Sequence of chain 19.C:
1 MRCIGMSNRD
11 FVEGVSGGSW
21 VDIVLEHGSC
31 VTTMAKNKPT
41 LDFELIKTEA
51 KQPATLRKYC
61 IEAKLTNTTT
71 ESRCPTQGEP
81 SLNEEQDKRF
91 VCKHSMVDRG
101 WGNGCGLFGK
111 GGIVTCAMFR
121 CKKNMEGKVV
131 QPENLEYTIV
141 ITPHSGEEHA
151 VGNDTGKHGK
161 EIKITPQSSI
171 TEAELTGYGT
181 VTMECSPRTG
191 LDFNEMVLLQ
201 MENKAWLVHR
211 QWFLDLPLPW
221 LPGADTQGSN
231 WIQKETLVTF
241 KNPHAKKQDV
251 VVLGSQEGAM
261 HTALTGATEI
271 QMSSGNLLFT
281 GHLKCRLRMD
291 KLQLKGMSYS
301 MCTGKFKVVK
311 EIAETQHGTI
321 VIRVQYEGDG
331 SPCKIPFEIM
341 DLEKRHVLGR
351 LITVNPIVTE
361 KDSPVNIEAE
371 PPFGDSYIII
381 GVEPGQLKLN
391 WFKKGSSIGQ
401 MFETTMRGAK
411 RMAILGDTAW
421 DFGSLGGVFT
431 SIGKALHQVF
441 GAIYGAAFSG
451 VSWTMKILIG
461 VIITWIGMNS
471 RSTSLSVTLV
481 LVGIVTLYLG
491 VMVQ

Binding-site contacts:
Ligand atom C5 contacts residue ASN153 of chain 19.A at 3.7 Å.
Ligand atom C6 contacts residue LYS157 of chain 19.A at 3.8 Å.
Ligand atom C5 contacts residue LYS157 of chain 19.A at 4.1 Å.
Ligand atom C7 contacts residue HIS149 of chain 19.A at 4.2 Å.
Ligand atom C1 contacts residue HIS158 of chain 19.A at 4.0 Å.
Ligand atom C7 contacts residue ASN153 of chain 19.A at 3.7 Å.
Ligand atom C8 contacts residue TRP101 of chain 19.C at 3.6 Å (hydrophobic).
Ligand atom C3 contacts residue ASN153 of chain 19.A at 3.8 Å.
Ligand atom O5 contacts residue HIS158 of chain 19.A at 3.1 Å.
Ligand atom C6 contacts residue HIS158 of chain 19.A at 3.8 Å.
Ligand atom O7 contacts residue ASN153 of chain 19.A at 4.0 Å.
Ligand atom O5 contacts residue HIS149 of chain 19.A at 4.1 Å.
Ligand atom O7 contacts residue HIS149 of chain 19.A at 3.3 Å.
Ligand atom C5 contacts residue HIS158 of chain 19.A at 4.1 Å.
Ligand atom C8 contacts residue GLY102 of chain 19.C at 3.3 Å.
Ligand atom C4 contacts residue ASN153 of chain 19.A at 4.2 Å.
Ligand atom C2 contacts residue ASN153 of chain 19.A at 2.5 Å.
Ligand atom O5 contacts residue ASN153 of chain 19.A at 2.4 Å (h-bond).
Ligand atom O3 contacts residue HIS149 of chain 19.A at 4.4 Å.
Ligand atom O5 contacts residue THR155 of chain 19.A at 4.3 Å.
Ligand atom C1 contacts residue ASN153 of chain 19.A at 1.4 Å.
Ligand atom O6 contacts residue LYS157 of chain 19.A at 3.8 Å.
Ligand atom N2 contacts residue ASN153 of chain 19.A at 2.9 Å (h-bond).
Ligand atom C2 contacts residue HIS149 of chain 19.A at 3.6 Å.
Ligand atom C1 contacts residue HIS149 of chain 19.A at 4.0 Å.
Ligand atom C8 contacts residue ASN103 of chain 19.C at 4.5 Å.
Ligand atom C1 contacts residue THR155 of chain 19.A at 3.9 Å.
Ligand atom N2 contacts residue HIS149 of chain 19.A at 4.3 Å.

A protein and the small-molecule ligand that binds it are described below.
Small molecule (SMILES): CC(=O)N[C@@H]1[C@@H](O)[C@H](O)[C@@H](CO)O[C@H]1O

Sequence of chain 19.A:
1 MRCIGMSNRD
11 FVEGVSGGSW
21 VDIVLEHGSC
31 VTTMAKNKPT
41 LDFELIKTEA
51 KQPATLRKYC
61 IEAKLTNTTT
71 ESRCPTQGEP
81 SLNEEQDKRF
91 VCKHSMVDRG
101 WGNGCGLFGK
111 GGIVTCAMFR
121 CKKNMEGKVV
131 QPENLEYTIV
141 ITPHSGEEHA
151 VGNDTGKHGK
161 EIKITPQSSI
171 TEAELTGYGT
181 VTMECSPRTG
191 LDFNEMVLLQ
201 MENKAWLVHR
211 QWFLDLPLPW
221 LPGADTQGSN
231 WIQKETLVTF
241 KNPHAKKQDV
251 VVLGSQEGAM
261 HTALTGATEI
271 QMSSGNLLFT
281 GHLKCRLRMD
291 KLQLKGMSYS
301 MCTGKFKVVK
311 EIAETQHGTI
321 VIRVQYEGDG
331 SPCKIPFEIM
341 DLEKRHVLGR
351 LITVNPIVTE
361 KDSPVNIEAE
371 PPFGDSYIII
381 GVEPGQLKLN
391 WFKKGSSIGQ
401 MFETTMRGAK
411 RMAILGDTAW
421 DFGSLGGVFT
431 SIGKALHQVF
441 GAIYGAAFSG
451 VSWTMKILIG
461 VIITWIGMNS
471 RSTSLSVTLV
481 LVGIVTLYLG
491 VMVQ